Sequence of chain 1.D:
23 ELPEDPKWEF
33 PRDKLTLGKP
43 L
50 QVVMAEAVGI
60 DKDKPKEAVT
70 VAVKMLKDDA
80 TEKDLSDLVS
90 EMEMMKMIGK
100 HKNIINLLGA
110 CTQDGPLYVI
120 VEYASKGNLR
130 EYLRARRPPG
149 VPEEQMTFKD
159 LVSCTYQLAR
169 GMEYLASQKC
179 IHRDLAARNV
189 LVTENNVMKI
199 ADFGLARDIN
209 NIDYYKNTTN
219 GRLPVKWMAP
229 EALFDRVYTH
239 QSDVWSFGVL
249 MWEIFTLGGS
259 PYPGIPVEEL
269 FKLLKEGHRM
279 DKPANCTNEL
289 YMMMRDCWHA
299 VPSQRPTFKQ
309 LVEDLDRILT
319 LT

Binding-site contacts:
Ligand atom N3 contacts residue LEU43 of chain 1.B at 3.4 Å.
Ligand atom N1 contacts residue TYR122 of chain 1.B at 3.7 Å.
Ligand atom O2G contacts residue ARG186 of chain 1.B at 3.3 Å.
Ligand atom O2B contacts residue ASP200 of chain 1.B at 3.5 Å (salt-bridge).
Ligand atom O2G contacts residue ASN187 of chain 1.B at 4.0 Å.
Ligand atom O2' contacts residue ASN127 of chain 1.B at 2.9 Å (h-bond).
Ligand atom N6 contacts residue LEU189 of chain 1.B at 3.6 Å.
Ligand atom C4 contacts residue LEU189 of chain 1.B at 3.6 Å (hydrophobic).
Ligand atom N1 contacts residue LEU43 of chain 1.B at 3.8 Å.
Ligand atom N6 contacts residue ALA71 of chain 1.B at 3.4 Å.
Ligand atom PG contacts residue ARG186 of chain 1.B at 4.0 Å.
Ligand atom N6 contacts residue VAL120 of chain 1.B at 3.7 Å.
Ligand atom C4 contacts residue LEU43 of chain 1.B at 3.4 Å (hydrophobic).
Ligand atom N6 contacts residue GLU121 of chain 1.B at 2.9 Å (salt-bridge).
Ligand atom N1 contacts residue LEU189 of chain 1.B at 3.9 Å.
Ligand atom N7 contacts residue VAL51 of chain 1.B at 3.8 Å.
Ligand atom O4' contacts residue LEU43 of chain 1.B at 3.5 Å.
Ligand atom C2 contacts residue LEU43 of chain 1.B at 3.5 Å (hydrophobic).
Ligand atom N1 contacts residue ALA123 of chain 1.B at 3.1 Å (h-bond).
Ligand atom C6 contacts residue ALA71 of chain 1.B at 3.7 Å (hydrophobic).
Ligand atom C2 contacts residue ALA123 of chain 1.B at 3.1 Å (hydrophobic).
Ligand atom C6 contacts residue LEU43 of chain 1.B at 3.9 Å (hydrophobic).
Ligand atom C5 contacts residue LEU189 of chain 1.B at 3.5 Å (hydrophobic).
Ligand atom N9 contacts residue LEU189 of chain 1.B at 3.8 Å.
Ligand atom O3' contacts residue ASN127 of chain 1.B at 4.0 Å.
Ligand atom C5 contacts residue LEU43 of chain 1.B at 3.7 Å (hydrophobic).
Ligand atom C6 contacts residue ALA123 of chain 1.B at 4.1 Å (hydrophobic).
Ligand atom N3 contacts residue ALA123 of chain 1.B at 3.9 Å.
Ligand atom C6 contacts residue LEU189 of chain 1.B at 3.4 Å (hydrophobic).
Ligand atom C2 contacts residue TYR122 of chain 1.B at 3.8 Å (hydrophobic).
Ligand atom C2' contacts residue ASN127 of chain 1.B at 4.1 Å.
Ligand atom O2A contacts residue VAL51 of chain 1.B at 3.7 Å.
Ligand atom N7 contacts residue LEU189 of chain 1.B at 3.8 Å.
Ligand atom C6 contacts residue GLU121 of chain 1.B at 3.9 Å.
Ligand atom N1 contacts residue ALA71 of chain 1.B at 4.1 Å.
Ligand atom N1 contacts residue GLU121 of chain 1.B at 4.0 Å.
Ligand atom O3G contacts residue ARG186 of chain 1.B at 4.0 Å.
Ligand atom N9 contacts residue LEU43 of chain 1.B at 4.0 Å.
Ligand atom O5' contacts residue VAL51 of chain 1.B at 4.0 Å.
Ligand atom N3 contacts residue LEU189 of chain 1.B at 3.8 Å.

This small molecule binds to this protein.
Small molecule (SMILES): Nc1ncnc2c1ncn2[C@@H]1O[C@H](CO[P](=O)(O)O[P](=O)(O)CP(=O)(O)O)[C@@H](O)[C@H]1O

Sequence of chain 1.B:
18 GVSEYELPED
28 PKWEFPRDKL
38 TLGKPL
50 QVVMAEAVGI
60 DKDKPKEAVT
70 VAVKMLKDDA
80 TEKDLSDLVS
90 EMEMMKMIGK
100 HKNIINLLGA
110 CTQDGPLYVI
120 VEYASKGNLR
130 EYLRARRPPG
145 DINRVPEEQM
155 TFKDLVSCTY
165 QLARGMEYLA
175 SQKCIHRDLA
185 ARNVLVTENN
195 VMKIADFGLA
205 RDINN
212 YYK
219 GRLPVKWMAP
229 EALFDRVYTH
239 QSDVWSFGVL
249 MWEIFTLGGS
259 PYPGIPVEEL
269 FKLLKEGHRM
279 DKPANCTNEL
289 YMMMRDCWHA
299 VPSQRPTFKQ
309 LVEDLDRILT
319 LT